Sequence of chain 1.B:
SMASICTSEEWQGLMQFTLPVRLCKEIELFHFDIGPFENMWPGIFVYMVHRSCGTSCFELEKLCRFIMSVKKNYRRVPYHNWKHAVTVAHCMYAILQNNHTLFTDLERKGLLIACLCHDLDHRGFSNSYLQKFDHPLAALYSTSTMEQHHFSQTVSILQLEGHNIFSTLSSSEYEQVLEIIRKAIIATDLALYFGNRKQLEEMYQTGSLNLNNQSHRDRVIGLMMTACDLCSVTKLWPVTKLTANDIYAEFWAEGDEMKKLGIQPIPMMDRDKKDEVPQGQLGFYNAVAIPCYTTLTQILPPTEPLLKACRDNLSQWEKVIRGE

Binding-site contacts:
Ligand atom C23 contacts residue PHE251 of chain 1.B at 3.7 Å (hydrophobic).
Ligand atom N9 contacts residue VAL233 of chain 1.B at 3.6 Å.
Ligand atom C23 contacts residue ILE247 of chain 1.B at 3.7 Å (hydrophobic).
Ligand atom N1 contacts residue PHE284 of chain 1.B at 3.8 Å.
Ligand atom C22 contacts residue HIS80 of chain 1.B at 3.3 Å.
Ligand atom C4 contacts residue PHE284 of chain 1.B at 3.4 Å (hydrophobic).
Ligand atom C12 contacts residue PHE284 of chain 1.B at 3.4 Å (hydrophobic).
Ligand atom N7 contacts residue GLN281 of chain 1.B at 2.9 Å (h-bond).
Ligand atom C22 contacts residue PHE251 of chain 1.B at 3.5 Å (hydrophobic).
Ligand atom C8 contacts residue VAL233 of chain 1.B at 3.6 Å (hydrophobic).
Ligand atom C13 contacts residue MET268 of chain 1.B at 3.5 Å (hydrophobic).
Ligand atom N7 contacts residue PHE284 of chain 1.B at 3.5 Å.
Ligand atom C11 contacts residue PHE284 of chain 1.B at 3.6 Å (hydrophobic).
Ligand atom C3 contacts residue PHE284 of chain 1.B at 3.4 Å (hydrophobic).
Ligand atom C16 contacts residue GLN281 of chain 1.B at 3.4 Å.
Ligand atom C23 contacts residue TYR79 of chain 1.B at 3.7 Å (hydrophobic).
Ligand atom S10 contacts residue PHE284 of chain 1.B at 3.7 Å.
Ligand atom C8 contacts residue GLN281 of chain 1.B at 3.5 Å.
Ligand atom F32 contacts residue PHE284 of chain 1.B at 3.5 Å.
Ligand atom N14 contacts residue MET268 of chain 1.B at 3.4 Å (h-bond).
Ligand atom C16 contacts residue PHE284 of chain 1.B at 3.5 Å (hydrophobic).
Ligand atom O25 contacts residue PHE251 of chain 1.B at 3.2 Å.
Ligand atom C21 contacts residue HIS80 of chain 1.B at 3.7 Å.
Ligand atom N9 contacts residue ILE247 of chain 1.B at 3.2 Å.
Ligand atom C16 contacts residue TYR248 of chain 1.B at 3.8 Å (hydrophobic).
Ligand atom C2 contacts residue PHE284 of chain 1.B at 3.5 Å (hydrophobic).
Ligand atom C8 contacts residue ILE247 of chain 1.B at 3.7 Å (hydrophobic).
Ligand atom O17 contacts residue TYR79 of chain 1.B at 3.7 Å.
Ligand atom C26 contacts residue HIS80 of chain 1.B at 3.6 Å.
Ligand atom C26 contacts residue PHE251 of chain 1.B at 3.6 Å (hydrophobic).
Ligand atom C26 contacts residue GLU250 of chain 1.B at 3.7 Å.
Ligand atom C24 contacts residue TYR79 of chain 1.B at 3.8 Å (hydrophobic).
Ligand atom C18 contacts residue LEU230 of chain 1.B at 3.5 Å (hydrophobic).
Ligand atom C26 contacts residue ILE247 of chain 1.B at 3.8 Å (hydrophobic).
Ligand atom N5 contacts residue PHE284 of chain 1.B at 3.6 Å.
Ligand atom F33 contacts residue VAL288 of chain 1.B at 3.5 Å.
Ligand atom N5 contacts residue ILE247 of chain 1.B at 3.5 Å.
Ligand atom C15 contacts residue TYR248 of chain 1.B at 3.5 Å (hydrophobic).
Ligand atom O25 contacts residue HIS80 of chain 1.B at 3.2 Å.
Ligand atom N9 contacts residue SER232 of chain 1.B at 3.6 Å (h-bond).

A protein and the small-molecule ligand that binds it are described below.
Small molecule (SMILES): COc1ccc(Cn2c(=O)n3ncnc3c3c4c(sc32)CN(C(=O)[C@@H]2CC2(F)F)CC4)cc1